Binding-site contacts:
Ligand atom C5' contacts residue PHE159 of chain 3.A at 3.6 Å (hydrophobic).
Ligand atom C2' contacts residue MET180 of chain 3.A at 3.5 Å (hydrophobic).
Ligand atom O2' contacts residue SO41 of chain 3.C at 3.1 Å (h-bond).
Ligand atom N7 contacts residue CYS91 of chain 3.A at 3.4 Å.
Ligand atom N7 contacts residue GLY92 of chain 3.A at 3.4 Å (h-bond).
Ligand atom C4' contacts residue ARG43 of chain 4.A at 3.6 Å.
Ligand atom O2' contacts residue THR90 of chain 3.A at 3.6 Å.
Ligand atom C3' contacts residue GLU181 of chain 3.A at 3.6 Å.
Ligand atom O3' contacts residue GLU181 of chain 3.A at 2.6 Å (salt-bridge).
Ligand atom O3' contacts residue SO41 of chain 3.C at 2.6 Å (h-bond).
Ligand atom C8 contacts residue CYS91 of chain 3.A at 3.5 Å (hydrophobic).
Ligand atom C4' contacts residue SO41 of chain 3.C at 3.5 Å.
Ligand atom C6 contacts residue PHE159 of chain 3.A at 3.6 Å (hydrophobic).
Ligand atom N6 contacts residue GLY92 of chain 3.A at 3.6 Å.
Ligand atom O5' contacts residue PHE159 of chain 3.A at 3.3 Å.
Ligand atom O2' contacts residue ARG87 of chain 3.A at 3.1 Å (salt-bridge).
Ligand atom O2' contacts residue GLU181 of chain 3.A at 2.7 Å (salt-bridge).
Ligand atom O5' contacts residue HIS4 of chain 4.A at 2.6 Å (h-bond).
Ligand atom O4' contacts residue THR90 of chain 3.A at 3.3 Å (h-bond).
Ligand atom C5 contacts residue GLY92 of chain 3.A at 3.7 Å.
Ligand atom N1 contacts residue PHE159 of chain 3.A at 3.5 Å.
Ligand atom C1' contacts residue THR90 of chain 3.A at 3.4 Å.
Ligand atom O2' contacts residue GLU179 of chain 3.A at 3.3 Å.
Ligand atom N7 contacts residue ASP204 of chain 3.A at 2.7 Å (salt-bridge).
Ligand atom C8 contacts residue ASP204 of chain 3.A at 3.6 Å.
Ligand atom O3' contacts residue MET64 of chain 3.A at 3.6 Å.
Ligand atom C3' contacts residue SO41 of chain 3.C at 3.6 Å.
Ligand atom N3 contacts residue MET180 of chain 3.A at 3.5 Å.
Ligand atom C2 contacts residue PHE159 of chain 3.A at 3.4 Å (hydrophobic).
Ligand atom N6 contacts residue ASP204 of chain 3.A at 2.9 Å (salt-bridge).
Ligand atom C8 contacts residue THR90 of chain 3.A at 3.2 Å.
Ligand atom C5' contacts residue HIS4 of chain 4.A at 3.5 Å.
Ligand atom N3 contacts residue GLU179 of chain 3.A at 3.7 Å.
Ligand atom O2' contacts residue MET180 of chain 3.A at 2.8 Å (h-bond).
Ligand atom C2' contacts residue SO41 of chain 3.C at 3.5 Å.
Ligand atom C1' contacts residue SO41 of chain 3.C at 3.2 Å.
Ligand atom O4' contacts residue SO41 of chain 3.C at 3.4 Å (h-bond).
Ligand atom O4' contacts residue ARG43 of chain 4.A at 3.4 Å (salt-bridge).
Ligand atom C5' contacts residue MET64 of chain 3.A at 3.7 Å (hydrophobic).
Ligand atom N9 contacts residue THR90 of chain 3.A at 3.7 Å.

Sequence of chain 4.A:
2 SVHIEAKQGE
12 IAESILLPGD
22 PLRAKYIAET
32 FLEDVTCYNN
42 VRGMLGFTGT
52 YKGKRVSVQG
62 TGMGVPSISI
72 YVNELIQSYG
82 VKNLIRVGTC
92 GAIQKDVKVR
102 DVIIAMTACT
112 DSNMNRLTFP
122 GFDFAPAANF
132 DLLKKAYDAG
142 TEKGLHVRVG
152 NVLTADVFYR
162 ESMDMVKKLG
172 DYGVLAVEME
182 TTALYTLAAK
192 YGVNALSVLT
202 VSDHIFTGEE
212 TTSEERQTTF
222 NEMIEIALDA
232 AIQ

The small molecule below binds the protein below.
Small molecule (SMILES): Nc1ncnc2c1ncn2[C@@H]1O[C@H](CO)[C@@H](O)[C@H]1O

Sequence of chain 3.A:
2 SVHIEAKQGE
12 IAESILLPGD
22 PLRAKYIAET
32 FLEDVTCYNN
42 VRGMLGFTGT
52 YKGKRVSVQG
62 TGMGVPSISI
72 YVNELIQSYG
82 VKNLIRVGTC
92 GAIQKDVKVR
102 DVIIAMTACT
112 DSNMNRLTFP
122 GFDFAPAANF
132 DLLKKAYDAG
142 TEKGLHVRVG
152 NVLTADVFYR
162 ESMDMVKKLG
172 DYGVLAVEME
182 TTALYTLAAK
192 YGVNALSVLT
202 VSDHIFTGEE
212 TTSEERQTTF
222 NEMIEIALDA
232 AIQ